The small molecule below binds the protein below.
Small molecule (SMILES): CC(=O)N[C@@H]1[C@@H](O)[C@H](O)[C@@H](CO)O[C@H]1O

Sequence of chain 1.A:
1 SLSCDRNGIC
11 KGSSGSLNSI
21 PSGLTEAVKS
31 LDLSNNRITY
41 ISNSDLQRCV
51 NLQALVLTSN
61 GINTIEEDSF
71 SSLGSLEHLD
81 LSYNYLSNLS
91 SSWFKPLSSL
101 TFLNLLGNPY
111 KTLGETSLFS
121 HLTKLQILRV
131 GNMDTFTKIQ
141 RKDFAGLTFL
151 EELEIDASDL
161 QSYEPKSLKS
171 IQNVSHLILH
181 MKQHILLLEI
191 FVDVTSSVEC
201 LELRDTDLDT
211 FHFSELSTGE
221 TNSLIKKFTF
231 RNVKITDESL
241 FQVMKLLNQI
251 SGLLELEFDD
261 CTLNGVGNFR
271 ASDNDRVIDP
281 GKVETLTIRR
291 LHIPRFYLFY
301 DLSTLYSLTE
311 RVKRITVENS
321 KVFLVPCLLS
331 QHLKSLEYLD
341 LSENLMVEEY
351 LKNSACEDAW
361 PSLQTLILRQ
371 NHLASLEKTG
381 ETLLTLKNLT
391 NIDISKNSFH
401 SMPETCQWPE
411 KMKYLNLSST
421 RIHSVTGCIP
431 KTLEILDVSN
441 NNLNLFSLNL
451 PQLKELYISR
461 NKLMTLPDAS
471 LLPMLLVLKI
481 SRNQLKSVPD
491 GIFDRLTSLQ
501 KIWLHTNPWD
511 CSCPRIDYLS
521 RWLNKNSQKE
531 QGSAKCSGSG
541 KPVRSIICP

Binding-site contacts:
Ligand atom C7 contacts residue ASN388 of chain 1.A at 3.7 Å.
Ligand atom C2 contacts residue ASN388 of chain 1.A at 2.5 Å.
Ligand atom O5 contacts residue ASN388 of chain 1.A at 2.4 Å (h-bond).
Ligand atom C3 contacts residue ASN388 of chain 1.A at 3.8 Å.
Ligand atom O7 contacts residue ASN388 of chain 1.A at 3.4 Å.
Ligand atom N2 contacts residue ASN388 of chain 1.A at 2.9 Å (h-bond).
Ligand atom C4 contacts residue ASN388 of chain 1.A at 4.2 Å.
Ligand atom C1 contacts residue ASN388 of chain 1.A at 1.4 Å.
Ligand atom O7 contacts residue PRO361 of chain 1.A at 3.7 Å.
Ligand atom C5 contacts residue ASN388 of chain 1.A at 3.7 Å.
Ligand atom O5 contacts residue GLN364 of chain 1.A at 3.6 Å.
Ligand atom C6 contacts residue GLN364 of chain 1.A at 4.2 Å.